The small molecule below binds the protein below.
Small molecule (SMILES): CC(=O)N[C@H]1[C@H](O[C@H]2[C@H](O)[C@@H](NC(C)=O)CO[C@@H]2CO)O[C@H](CO)[C@@H](O)[C@@H]1O

Binding-site contacts:
Ligand atom C6 contacts residue THR94 of chain 29.F at 4.0 Å.
Ligand atom C2 contacts residue NAG1 of chain 29.L at 4.3 Å.
Ligand atom N2 contacts residue ASN77 of chain 29.F at 2.8 Å (h-bond).
Ligand atom N2 contacts residue NAG1 of chain 29.L at 4.2 Å.
Ligand atom C1 contacts residue ASN77 of chain 29.F at 1.5 Å.
Ligand atom O5 contacts residue ASN77 of chain 29.F at 2.4 Å (h-bond).
Ligand atom C8 contacts residue NAG1 of chain 29.L at 4.3 Å.
Ligand atom O5 contacts residue THR94 of chain 29.F at 3.8 Å.
Ligand atom O7 contacts residue ASN77 of chain 29.F at 2.3 Å (h-bond).
Ligand atom C1 contacts residue NAG1 of chain 29.L at 3.4 Å.
Ligand atom C7 contacts residue NAG1 of chain 29.L at 4.3 Å.
Ligand atom C5 contacts residue ASN77 of chain 29.F at 3.7 Å.
Ligand atom C5 contacts residue NAG1 of chain 29.L at 4.5 Å.
Ligand atom O6 contacts residue THR94 of chain 29.F at 4.0 Å.
Ligand atom C7 contacts residue ASN77 of chain 29.F at 2.7 Å.
Ligand atom C2 contacts residue ASN77 of chain 29.F at 2.3 Å.
Ligand atom O5 contacts residue NAG1 of chain 29.L at 4.2 Å.
Ligand atom C8 contacts residue ASN77 of chain 29.F at 4.1 Å.
Ligand atom C3 contacts residue ASN77 of chain 29.F at 3.7 Å.
Ligand atom C4 contacts residue ASN77 of chain 29.F at 4.2 Å.

Sequence of chain 29.F:
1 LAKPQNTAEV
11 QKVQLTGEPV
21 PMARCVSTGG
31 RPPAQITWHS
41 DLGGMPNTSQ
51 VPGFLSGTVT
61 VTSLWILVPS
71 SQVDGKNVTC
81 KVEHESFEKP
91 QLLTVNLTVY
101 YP